The protein below binds the small molecule below.
Small molecule (SMILES): CC(C)CCC[C@@H](C)[C@H]1CC[C@H]2[C@@H]3CC=C4C[C@@H](O)CC[C@]4(C)[C@H]3CC[C@]12C

Sequence of chain 1.A:
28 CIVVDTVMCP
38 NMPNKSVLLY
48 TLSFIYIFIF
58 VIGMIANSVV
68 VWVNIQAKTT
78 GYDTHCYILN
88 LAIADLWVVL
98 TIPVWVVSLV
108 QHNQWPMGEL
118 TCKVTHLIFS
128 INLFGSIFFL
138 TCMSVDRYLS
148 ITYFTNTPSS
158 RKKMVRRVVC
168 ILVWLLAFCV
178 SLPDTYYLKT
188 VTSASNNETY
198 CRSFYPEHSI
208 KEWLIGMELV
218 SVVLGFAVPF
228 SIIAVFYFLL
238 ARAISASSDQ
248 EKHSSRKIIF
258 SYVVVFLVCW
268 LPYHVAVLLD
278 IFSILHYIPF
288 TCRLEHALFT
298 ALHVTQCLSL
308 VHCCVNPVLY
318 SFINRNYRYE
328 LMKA

Binding-site contacts:
Ligand atom C19 contacts residue ILE255 of chain 1.A at 4.2 Å (hydrophobic).
Ligand atom C24 contacts residue VAL312 of chain 1.A at 4.5 Å (hydrophobic).
Ligand atom C11 contacts residue ILE320 of chain 1.A at 4.3 Å (hydrophobic).
Ligand atom C18 contacts residue SER258 of chain 1.A at 4.2 Å.
Ligand atom C21 contacts residue VAL315 of chain 1.A at 3.5 Å (hydrophobic).
Ligand atom C21 contacts residue VAL312 of chain 1.A at 3.7 Å (hydrophobic).
Ligand atom C25 contacts residue VAL312 of chain 1.A at 4.1 Å (hydrophobic).
Ligand atom C1 contacts residue ILE320 of chain 1.A at 4.2 Å (hydrophobic).
Ligand atom C23 contacts residue VAL312 of chain 1.A at 3.7 Å (hydrophobic).
Ligand atom C20 contacts residue VAL312 of chain 1.A at 3.7 Å (hydrophobic).
Ligand atom C18 contacts residue LEU316 of chain 1.A at 3.6 Å (hydrophobic).
Ligand atom C27 contacts residue VAL308 of chain 1.A at 4.1 Å (hydrophobic).
Ligand atom C27 contacts residue CYS266 of chain 1.A at 4.0 Å (hydrophobic).
Ligand atom C19 contacts residue LEU316 of chain 1.A at 4.5 Å (hydrophobic).
Ligand atom C22 contacts residue VAL312 of chain 1.A at 4.3 Å (hydrophobic).
Ligand atom C8 contacts residue SER258 of chain 1.A at 4.2 Å.
Ligand atom C27 contacts residue VAL312 of chain 1.A at 4.2 Å (hydrophobic).